The protein below binds the small molecule below.
Small molecule (SMILES): CC(=O)N[C@H]1[C@H](O[C@H]2[C@H](O)[C@@H](NC(C)=O)CO[C@@H]2CO[C@@H]2O[C@@H](C)[C@@H](O)[C@@H](O)[C@@H]2O)O[C@H](CO)[C@@H](O[C@@H]2O[C@H](CO)[C@@H](O)[C@H](O)[C@@H]2O)[C@@H]1O

Sequence of chain 1.C:
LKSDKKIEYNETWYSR

Binding-site contacts:
Ligand atom C6 contacts residue ASN113 of chain 1.A at 3.6 Å.
Ligand atom O3 contacts residue ASN32 of chain 1.B at 3.1 Å.
Ligand atom C3 contacts residue TYR33 of chain 1.B at 3.8 Å (hydrophobic).
Ligand atom C8 contacts residue THR100 of chain 1.A at 3.7 Å.
Ligand atom C3 contacts residue ASN32 of chain 1.B at 3.7 Å.
Ligand atom C4 contacts residue ASN32 of chain 1.B at 4.0 Å.
Ligand atom N2 contacts residue ASN51 of chain 1.B at 4.0 Å.
Ligand atom C7 contacts residue SER105 of chain 1.A at 3.6 Å.
Ligand atom C3 contacts residue TYR33 of chain 1.B at 3.9 Å (hydrophobic).
Ligand atom C5 contacts residue TYR103 of chain 1.A at 3.1 Å (hydrophobic).
Ligand atom C1 contacts residue ASN113 of chain 1.A at 1.4 Å.
Ligand atom C5 contacts residue ASN113 of chain 1.A at 4.0 Å.
Ligand atom C3 contacts residue ASN113 of chain 1.A at 3.8 Å.
Ligand atom O5 contacts residue TYR103 of chain 1.A at 3.1 Å (h-bond).
Ligand atom C6 contacts residue TYR103 of chain 1.A at 3.4 Å (hydrophobic).
Ligand atom O5 contacts residue ASN113 of chain 1.A at 2.3 Å (h-bond).
Ligand atom C6 contacts residue TYR33 of chain 1.B at 3.3 Å (hydrophobic).
Ligand atom O3 contacts residue SER31 of chain 1.B at 4.0 Å.
Ligand atom C5 contacts residue TYR33 of chain 1.B at 4.0 Å (hydrophobic).
Ligand atom O5 contacts residue TYR33 of chain 1.B at 3.8 Å.
Ligand atom C1 contacts residue TYR103 of chain 1.A at 3.6 Å (hydrophobic).
Ligand atom C2 contacts residue ASN32 of chain 1.B at 3.4 Å.
Ligand atom C8 contacts residue SER105 of chain 1.A at 3.3 Å.
Ligand atom C7 contacts residue THR100 of chain 1.A at 3.9 Å.
Ligand atom O3 contacts residue TYR33 of chain 1.B at 2.8 Å (h-bond).
Ligand atom C2 contacts residue ASN113 of chain 1.A at 2.5 Å.
Ligand atom C2 contacts residue TYR33 of chain 1.B at 3.6 Å (hydrophobic).
Ligand atom O4 contacts residue TRP92 of chain 1.B at 3.5 Å.
Ligand atom C4 contacts residue TYR33 of chain 1.B at 4.0 Å (hydrophobic).
Ligand atom O4 contacts residue ASN32 of chain 1.B at 3.1 Å (h-bond).
Ligand atom O7 contacts residue THR100 of chain 1.A at 4.1 Å.
Ligand atom N2 contacts residue ASN113 of chain 1.A at 3.0 Å (h-bond).
Ligand atom O7 contacts residue SER105 of chain 1.A at 3.2 Å (h-bond).
Ligand atom O6 contacts residue TYR33 of chain 1.B at 3.5 Å (h-bond).
Ligand atom O2 contacts residue ASN32 of chain 1.B at 3.7 Å.
Ligand atom O3 contacts residue TYR33 of chain 1.B at 3.4 Å (h-bond).
Ligand atom C5 contacts residue ASN113 of chain 1.A at 3.6 Å.
Ligand atom C8 contacts residue ASN113 of chain 1.A at 4.0 Å.
Ligand atom C4 contacts residue TYR33 of chain 1.B at 4.1 Å (hydrophobic).
Ligand atom C7 contacts residue ASN113 of chain 1.A at 3.7 Å.

Sequence of chain 1.A:
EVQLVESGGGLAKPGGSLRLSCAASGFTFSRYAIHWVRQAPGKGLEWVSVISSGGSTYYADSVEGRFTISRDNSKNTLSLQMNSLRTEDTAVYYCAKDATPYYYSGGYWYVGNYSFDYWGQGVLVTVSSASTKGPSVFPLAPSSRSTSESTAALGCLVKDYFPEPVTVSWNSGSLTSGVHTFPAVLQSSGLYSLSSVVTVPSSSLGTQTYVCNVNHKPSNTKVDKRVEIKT

Sequence of chain 1.B:
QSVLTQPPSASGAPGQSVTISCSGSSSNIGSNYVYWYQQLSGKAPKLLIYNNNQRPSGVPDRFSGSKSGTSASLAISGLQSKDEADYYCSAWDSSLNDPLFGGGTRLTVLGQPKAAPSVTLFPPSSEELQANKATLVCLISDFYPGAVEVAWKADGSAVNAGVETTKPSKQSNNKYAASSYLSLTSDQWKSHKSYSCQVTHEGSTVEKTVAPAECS